Binding-site contacts:
Ligand atom C3 contacts residue ASN191 of chain 1.B at 3.8 Å.
Ligand atom O7 contacts residue ASN191 of chain 1.B at 3.6 Å.
Ligand atom C5 contacts residue GLU194 of chain 1.B at 3.8 Å.
Ligand atom C6 contacts residue THR193 of chain 1.B at 4.1 Å.
Ligand atom O5 contacts residue GLU194 of chain 1.B at 3.3 Å (salt-bridge).
Ligand atom C6 contacts residue GLU194 of chain 1.B at 3.1 Å.
Ligand atom C1 contacts residue ASN191 of chain 1.B at 1.4 Å.
Ligand atom C1 contacts residue THR193 of chain 1.B at 3.8 Å.
Ligand atom C7 contacts residue ASN191 of chain 1.B at 3.4 Å.
Ligand atom O6 contacts residue GLU194 of chain 1.B at 3.1 Å (salt-bridge).
Ligand atom C5 contacts residue THR193 of chain 1.B at 3.7 Å.
Ligand atom O5 contacts residue THR193 of chain 1.B at 3.5 Å.
Ligand atom N2 contacts residue ASN191 of chain 1.B at 2.9 Å (h-bond).
Ligand atom C5 contacts residue ASN191 of chain 1.B at 3.7 Å.
Ligand atom C8 contacts residue LYS197 of chain 1.B at 3.7 Å.
Ligand atom C2 contacts residue ASN191 of chain 1.B at 2.4 Å.
Ligand atom C4 contacts residue ASN191 of chain 1.B at 4.2 Å.
Ligand atom O5 contacts residue ASN191 of chain 1.B at 2.4 Å (h-bond).
Ligand atom O6 contacts residue LYS197 of chain 1.B at 4.4 Å.

Sequence of chain 1.B:
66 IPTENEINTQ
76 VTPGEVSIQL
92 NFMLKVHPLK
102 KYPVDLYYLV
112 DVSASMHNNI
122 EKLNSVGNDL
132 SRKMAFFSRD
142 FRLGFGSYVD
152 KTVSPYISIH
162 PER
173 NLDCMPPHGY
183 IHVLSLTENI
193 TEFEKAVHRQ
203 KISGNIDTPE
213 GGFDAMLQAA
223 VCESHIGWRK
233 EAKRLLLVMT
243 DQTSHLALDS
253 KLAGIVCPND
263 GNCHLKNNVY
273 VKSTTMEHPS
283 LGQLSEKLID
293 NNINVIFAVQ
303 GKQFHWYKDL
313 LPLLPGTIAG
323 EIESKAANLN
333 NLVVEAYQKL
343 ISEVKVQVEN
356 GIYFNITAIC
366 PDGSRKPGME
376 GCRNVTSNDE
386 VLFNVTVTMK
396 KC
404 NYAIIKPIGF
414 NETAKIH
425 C

The protein below binds the small molecule below.
Small molecule (SMILES): CC(=O)N[C@H]1[C@H](O[C@H]2[C@H](O)[C@@H](NC(C)=O)CO[C@@H]2CO)O[C@H](CO)[C@@H](O)[C@@H]1O